Binding-site contacts:
Ligand atom SG contacts residue MET247 of chain 37.A at 3.4 Å.
Ligand atom SG contacts residue THR248 of chain 37.A at 3.2 Å (h-bond).
Ligand atom CB contacts residue THR248 of chain 37.A at 4.5 Å.
Ligand atom C contacts residue MET247 of chain 37.A at 3.7 Å (hydrophobic).
Ligand atom SG contacts residue ILE236 of chain 37.C at 4.3 Å.
Ligand atom O contacts residue GLY1 of chain 37.P at 2.2 Å (h-bond).
Ligand atom N contacts residue GLY1 of chain 37.P at 2.9 Å (h-bond).
Ligand atom CA contacts residue MET247 of chain 37.A at 4.2 Å (hydrophobic).
Ligand atom SG contacts residue ASP235 of chain 37.C at 3.7 Å.
Ligand atom CB contacts residue PRO249 of chain 37.A at 4.3 Å (hydrophobic).
Ligand atom C contacts residue ASP235 of chain 37.C at 4.3 Å.
Ligand atom SG contacts residue GLY1 of chain 37.P at 4.4 Å.
Ligand atom CB contacts residue ASP235 of chain 37.C at 2.8 Å.
Ligand atom SG contacts residue PRO249 of chain 37.A at 3.6 Å.
Ligand atom O contacts residue ASP235 of chain 37.C at 3.4 Å.
Ligand atom N contacts residue PRO249 of chain 37.A at 3.5 Å.
Ligand atom N contacts residue THR248 of chain 37.A at 4.1 Å.
Ligand atom CB contacts residue GLY1 of chain 37.P at 3.7 Å.
Ligand atom O contacts residue ARG233 of chain 37.C at 4.1 Å.
Ligand atom C contacts residue GLY1 of chain 37.P at 1.3 Å.
Ligand atom CA contacts residue GLY1 of chain 37.P at 2.4 Å.
Ligand atom N contacts residue MET247 of chain 37.A at 3.8 Å.
Ligand atom CA contacts residue ASP235 of chain 37.C at 4.0 Å.
Ligand atom O contacts residue MET247 of chain 37.A at 3.8 Å.

A protein and the small-molecule ligand that binds it are described below.
Small molecule (SMILES): N[C@@H](CS)C(=O)O

Sequence of chain 37.C:
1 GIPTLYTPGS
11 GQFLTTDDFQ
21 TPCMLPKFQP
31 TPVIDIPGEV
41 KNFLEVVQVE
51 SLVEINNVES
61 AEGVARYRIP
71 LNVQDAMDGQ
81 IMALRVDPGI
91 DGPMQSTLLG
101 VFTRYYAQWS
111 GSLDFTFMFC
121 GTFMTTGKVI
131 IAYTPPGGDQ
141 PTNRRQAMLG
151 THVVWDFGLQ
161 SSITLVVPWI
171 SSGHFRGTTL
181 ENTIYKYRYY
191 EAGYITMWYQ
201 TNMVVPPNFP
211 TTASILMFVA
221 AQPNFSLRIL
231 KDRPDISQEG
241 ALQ

Sequence of chain 37.A:
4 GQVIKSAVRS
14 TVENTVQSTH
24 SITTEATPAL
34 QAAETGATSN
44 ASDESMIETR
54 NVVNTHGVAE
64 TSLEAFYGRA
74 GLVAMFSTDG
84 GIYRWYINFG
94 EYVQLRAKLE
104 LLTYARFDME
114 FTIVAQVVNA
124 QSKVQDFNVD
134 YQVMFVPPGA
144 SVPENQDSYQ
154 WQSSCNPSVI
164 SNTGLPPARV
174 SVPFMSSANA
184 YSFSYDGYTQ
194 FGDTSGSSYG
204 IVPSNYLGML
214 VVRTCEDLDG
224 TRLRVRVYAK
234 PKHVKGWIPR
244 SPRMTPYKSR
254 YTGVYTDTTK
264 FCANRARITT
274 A